Sequence of chain 1.B:
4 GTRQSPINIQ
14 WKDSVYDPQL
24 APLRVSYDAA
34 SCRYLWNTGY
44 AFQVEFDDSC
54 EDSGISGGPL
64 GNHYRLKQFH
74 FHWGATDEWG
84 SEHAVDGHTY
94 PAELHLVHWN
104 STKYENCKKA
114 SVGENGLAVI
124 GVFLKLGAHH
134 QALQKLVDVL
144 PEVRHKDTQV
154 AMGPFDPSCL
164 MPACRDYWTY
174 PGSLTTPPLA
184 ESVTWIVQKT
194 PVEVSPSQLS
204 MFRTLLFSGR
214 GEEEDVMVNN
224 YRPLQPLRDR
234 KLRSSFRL

Binding-site contacts:
Ligand atom C4 contacts residue CYS167 of chain 1.B at 1.8 Å (hydrophobic).
Ligand atom C4 contacts residue ARG168 of chain 1.B at 4.2 Å.
Ligand atom ND1 contacts residue ASP169 of chain 1.B at 3.7 Å.
Ligand atom C4 contacts residue ASP169 of chain 1.B at 3.7 Å.
Ligand atom CG contacts residue CYS167 of chain 1.B at 2.8 Å (hydrophobic).
Ligand atom CG contacts residue ASP169 of chain 1.B at 4.1 Å.
Ligand atom ND1 contacts residue CYS167 of chain 1.B at 3.5 Å (h-bond).
Ligand atom CD2 contacts residue CYS167 of chain 1.B at 3.8 Å (hydrophobic).

A small-molecule ligand and the protein it binds are described below.
Small molecule (SMILES): Cc1c[nH]cn1